The small molecule below binds the protein below.
Small molecule (SMILES): CC(=O)N[C@H]1[C@H](O[C@H]2[C@H](O)[C@@H](NC(C)=O)CO[C@@H]2CO)O[C@H](CO)[C@@H](O)[C@@H]1O

Sequence of chain 1.A:
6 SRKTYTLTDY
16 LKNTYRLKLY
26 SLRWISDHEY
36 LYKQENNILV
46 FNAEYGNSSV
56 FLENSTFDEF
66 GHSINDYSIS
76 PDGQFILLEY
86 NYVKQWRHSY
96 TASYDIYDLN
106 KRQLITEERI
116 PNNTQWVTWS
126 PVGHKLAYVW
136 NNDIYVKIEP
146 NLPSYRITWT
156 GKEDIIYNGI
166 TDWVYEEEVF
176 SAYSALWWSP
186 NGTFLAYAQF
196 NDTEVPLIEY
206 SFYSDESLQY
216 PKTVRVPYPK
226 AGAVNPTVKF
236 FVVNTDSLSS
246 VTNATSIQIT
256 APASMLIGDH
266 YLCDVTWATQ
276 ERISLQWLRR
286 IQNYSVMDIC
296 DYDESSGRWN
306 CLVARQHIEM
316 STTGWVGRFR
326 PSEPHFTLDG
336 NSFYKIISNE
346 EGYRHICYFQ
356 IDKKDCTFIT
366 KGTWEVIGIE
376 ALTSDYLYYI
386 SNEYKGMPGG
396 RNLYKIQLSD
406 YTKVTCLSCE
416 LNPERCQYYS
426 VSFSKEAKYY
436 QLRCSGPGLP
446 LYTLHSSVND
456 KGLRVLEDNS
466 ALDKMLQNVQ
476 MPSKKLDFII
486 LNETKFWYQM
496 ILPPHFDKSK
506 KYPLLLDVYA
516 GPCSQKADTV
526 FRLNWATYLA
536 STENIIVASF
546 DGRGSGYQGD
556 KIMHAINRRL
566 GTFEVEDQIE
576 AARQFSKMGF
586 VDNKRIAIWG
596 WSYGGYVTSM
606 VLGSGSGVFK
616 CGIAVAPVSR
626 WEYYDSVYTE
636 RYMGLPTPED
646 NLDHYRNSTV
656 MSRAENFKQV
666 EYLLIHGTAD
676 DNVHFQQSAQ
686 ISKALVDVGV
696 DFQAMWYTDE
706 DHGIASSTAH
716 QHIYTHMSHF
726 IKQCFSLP

Binding-site contacts:
Ligand atom C8 contacts residue ASN186 of chain 1.A at 4.4 Å.
Ligand atom C6 contacts residue GLN275 of chain 1.A at 3.8 Å.
Ligand atom N2 contacts residue GLU276 of chain 1.A at 3.8 Å.
Ligand atom N2 contacts residue GLU299 of chain 1.A at 3.8 Å.
Ligand atom O6 contacts residue GLU276 of chain 1.A at 3.0 Å (salt-bridge).
Ligand atom C8 contacts residue THR188 of chain 1.A at 4.4 Å.
Ligand atom O6 contacts residue GLN275 of chain 1.A at 3.7 Å.
Ligand atom O3 contacts residue GLU299 of chain 1.A at 3.6 Å.
Ligand atom C4 contacts residue ASN186 of chain 1.A at 4.2 Å.
Ligand atom C5 contacts residue GLN275 of chain 1.A at 4.2 Å.
Ligand atom C8 contacts residue TYR297 of chain 1.A at 3.4 Å (hydrophobic).
Ligand atom C6 contacts residue GLU276 of chain 1.A at 3.4 Å.
Ligand atom N2 contacts residue THR188 of chain 1.A at 4.0 Å.
Ligand atom C1 contacts residue ASN186 of chain 1.A at 1.4 Å.
Ligand atom C1 contacts residue THR188 of chain 1.A at 3.2 Å.
Ligand atom C2 contacts residue ASN186 of chain 1.A at 2.4 Å.
Ligand atom C1 contacts residue GLN275 of chain 1.A at 4.1 Å.
Ligand atom C8 contacts residue ASN239 of chain 1.A at 3.9 Å.
Ligand atom O5 contacts residue GLN275 of chain 1.A at 3.4 Å.
Ligand atom C5 contacts residue THR188 of chain 1.A at 3.5 Å.
Ligand atom O5 contacts residue ASN186 of chain 1.A at 2.4 Å (h-bond).
Ligand atom C8 contacts residue PHE189 of chain 1.A at 3.9 Å (hydrophobic).
Ligand atom N2 contacts residue ASN186 of chain 1.A at 2.9 Å (h-bond).
Ligand atom C2 contacts residue GLU299 of chain 1.A at 4.2 Å.
Ligand atom C3 contacts residue GLU299 of chain 1.A at 3.6 Å.
Ligand atom O5 contacts residue THR188 of chain 1.A at 3.6 Å.
Ligand atom O7 contacts residue THR188 of chain 1.A at 4.3 Å.
Ligand atom C3 contacts residue THR188 of chain 1.A at 4.1 Å.
Ligand atom C3 contacts residue ASN186 of chain 1.A at 3.8 Å.
Ligand atom C1 contacts residue GLU276 of chain 1.A at 4.5 Å.
Ligand atom O7 contacts residue ASN186 of chain 1.A at 3.8 Å.
Ligand atom C5 contacts residue ASN186 of chain 1.A at 3.7 Å.
Ligand atom C7 contacts residue ASN186 of chain 1.A at 3.5 Å.
Ligand atom C4 contacts residue THR188 of chain 1.A at 4.3 Å.
Ligand atom C2 contacts residue THR188 of chain 1.A at 4.0 Å.